Sequence of chain 1.B:
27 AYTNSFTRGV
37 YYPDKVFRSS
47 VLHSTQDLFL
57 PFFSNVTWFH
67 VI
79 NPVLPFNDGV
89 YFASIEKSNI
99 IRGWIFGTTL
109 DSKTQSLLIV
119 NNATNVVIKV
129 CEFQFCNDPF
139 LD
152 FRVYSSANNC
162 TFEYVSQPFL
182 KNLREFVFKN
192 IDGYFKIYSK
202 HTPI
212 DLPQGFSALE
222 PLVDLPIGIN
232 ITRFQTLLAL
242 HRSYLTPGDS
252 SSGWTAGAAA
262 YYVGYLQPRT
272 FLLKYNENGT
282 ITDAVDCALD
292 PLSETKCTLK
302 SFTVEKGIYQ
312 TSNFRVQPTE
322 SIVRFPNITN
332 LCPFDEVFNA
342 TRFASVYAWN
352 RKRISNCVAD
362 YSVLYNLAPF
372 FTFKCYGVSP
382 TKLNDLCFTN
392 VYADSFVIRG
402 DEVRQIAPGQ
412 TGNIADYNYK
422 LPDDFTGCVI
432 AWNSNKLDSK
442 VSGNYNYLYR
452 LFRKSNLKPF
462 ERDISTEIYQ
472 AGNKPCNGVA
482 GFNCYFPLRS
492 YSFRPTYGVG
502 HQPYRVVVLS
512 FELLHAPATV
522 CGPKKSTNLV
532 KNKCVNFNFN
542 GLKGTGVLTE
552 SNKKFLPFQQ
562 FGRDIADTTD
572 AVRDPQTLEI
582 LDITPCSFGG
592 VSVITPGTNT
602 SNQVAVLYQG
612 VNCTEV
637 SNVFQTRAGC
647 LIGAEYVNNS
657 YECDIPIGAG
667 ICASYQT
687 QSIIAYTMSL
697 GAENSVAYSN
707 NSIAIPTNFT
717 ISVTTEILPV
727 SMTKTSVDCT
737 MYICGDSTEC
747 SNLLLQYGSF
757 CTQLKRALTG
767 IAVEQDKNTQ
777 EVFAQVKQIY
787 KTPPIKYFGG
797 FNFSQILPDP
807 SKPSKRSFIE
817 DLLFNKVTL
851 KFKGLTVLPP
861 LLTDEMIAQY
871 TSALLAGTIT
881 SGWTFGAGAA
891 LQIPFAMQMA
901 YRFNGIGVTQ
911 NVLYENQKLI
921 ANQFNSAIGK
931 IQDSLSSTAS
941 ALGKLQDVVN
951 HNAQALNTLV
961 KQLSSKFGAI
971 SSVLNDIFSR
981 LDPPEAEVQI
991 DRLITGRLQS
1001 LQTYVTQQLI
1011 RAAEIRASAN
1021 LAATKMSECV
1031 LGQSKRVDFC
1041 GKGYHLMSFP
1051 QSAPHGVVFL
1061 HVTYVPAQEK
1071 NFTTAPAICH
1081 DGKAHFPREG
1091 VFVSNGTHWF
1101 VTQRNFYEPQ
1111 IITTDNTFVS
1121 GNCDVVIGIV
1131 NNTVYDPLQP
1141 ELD

The small molecule below binds the protein below.
Small molecule (SMILES): CC(=O)N[C@@H]1[C@@H](O)[C@H](O)[C@@H](CO)O[C@H]1O

Binding-site contacts:
Ligand atom C7 contacts residue TYR652 of chain 1.B at 3.6 Å (hydrophobic).
Ligand atom N2 contacts residue ASN654 of chain 1.B at 2.9 Å (h-bond).
Ligand atom C1 contacts residue ASN654 of chain 1.B at 1.4 Å.
Ligand atom C2 contacts residue ASN654 of chain 1.B at 2.5 Å.
Ligand atom O5 contacts residue ASN654 of chain 1.B at 2.4 Å (h-bond).
Ligand atom C4 contacts residue ASN654 of chain 1.B at 4.2 Å.
Ligand atom C2 contacts residue TYR652 of chain 1.B at 4.2 Å (hydrophobic).
Ligand atom C5 contacts residue ASN654 of chain 1.B at 3.7 Å.
Ligand atom C8 contacts residue VAL653 of chain 1.B at 4.1 Å (hydrophobic).
Ligand atom O7 contacts residue ASN654 of chain 1.B at 4.2 Å.
Ligand atom N2 contacts residue TYR652 of chain 1.B at 3.1 Å (h-bond).
Ligand atom C8 contacts residue TYR652 of chain 1.B at 3.1 Å (hydrophobic).
Ligand atom C1 contacts residue TYR652 of chain 1.B at 4.2 Å (hydrophobic).
Ligand atom C8 contacts residue GLU651 of chain 1.B at 4.3 Å.
Ligand atom C7 contacts residue ASN654 of chain 1.B at 3.7 Å.
Ligand atom C3 contacts residue ASN654 of chain 1.B at 3.8 Å.